Sequence of chain 1.B:
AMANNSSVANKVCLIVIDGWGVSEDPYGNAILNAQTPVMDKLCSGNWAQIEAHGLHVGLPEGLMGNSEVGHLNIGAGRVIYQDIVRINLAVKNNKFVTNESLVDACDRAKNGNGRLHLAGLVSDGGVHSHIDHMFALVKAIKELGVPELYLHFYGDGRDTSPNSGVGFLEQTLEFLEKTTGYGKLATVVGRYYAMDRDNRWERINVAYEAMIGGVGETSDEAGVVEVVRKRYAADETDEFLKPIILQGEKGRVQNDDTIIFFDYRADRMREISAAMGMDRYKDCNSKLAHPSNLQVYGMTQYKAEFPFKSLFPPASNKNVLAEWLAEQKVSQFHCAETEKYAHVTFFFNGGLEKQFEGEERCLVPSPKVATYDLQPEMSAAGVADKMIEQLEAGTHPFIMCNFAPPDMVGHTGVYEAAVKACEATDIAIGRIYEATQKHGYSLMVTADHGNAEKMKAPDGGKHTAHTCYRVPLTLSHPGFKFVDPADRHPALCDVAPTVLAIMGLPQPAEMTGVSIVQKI

Binding-site contacts:
Ligand atom C contacts residue HIS467 of chain 1.B at 3.4 Å.
Ligand atom OD1 contacts residue ARG271 of chain 1.B at 3.5 Å (salt-bridge).
Ligand atom OG1 contacts residue GLU69 of chain 1.B at 2.7 Å (salt-bridge).
Ligand atom CE2 contacts residue ARG266 of chain 1.B at 3.5 Å.
Ligand atom OH contacts residue GLY352 of chain 1.B at 3.5 Å.
Ligand atom O contacts residue HIS412 of chain 1.B at 3.0 Å.
Ligand atom O contacts residue GLN83 of chain 1.B at 3.3 Å (h-bond).
Ligand atom N contacts residue GLU69 of chain 1.B at 3.0 Å (salt-bridge).
Ligand atom CB contacts residue ASN318 of chain 1.B at 3.5 Å.
Ligand atom CA contacts residue GLU69 of chain 1.B at 3.1 Å.
Ligand atom CB contacts residue GLU69 of chain 1.B at 3.3 Å.
Ligand atom OH contacts residue THR301 of chain 1.B at 3.3 Å.
Ligand atom CE2 contacts residue GLN302 of chain 1.B at 3.4 Å.
Ligand atom O contacts residue ASN67 of chain 1.B at 3.0 Å (h-bond).
Ligand atom SG contacts residue ASP408 of chain 1.B at 3.5 Å (salt-bridge).
Ligand atom CG contacts residue GLY351 of chain 1.B at 3.5 Å.
Ligand atom CZ contacts residue ASP84 of chain 1.B at 3.5 Å.
Ligand atom O contacts residue ASN67 of chain 1.B at 3.6 Å (h-bond).
Ligand atom N contacts residue HIS467 of chain 1.B at 3.4 Å.
Ligand atom CD2 contacts residue ARG266 of chain 1.B at 3.5 Å.
Ligand atom O contacts residue PHE347 of chain 1.B at 3.5 Å.
Ligand atom OD2 contacts residue ARG271 of chain 1.B at 3.3 Å (salt-bridge).
Ligand atom O contacts residue HIS467 of chain 1.B at 3.2 Å (h-bond).
Ligand atom CG contacts residue GLN83 of chain 1.B at 3.6 Å.
Ligand atom O contacts residue VAL70 of chain 1.B at 3.1 Å.
Ligand atom OH contacts residue TYR265 of chain 1.B at 3.6 Å (h-bond).
Ligand atom CE1 contacts residue ASP84 of chain 1.B at 3.5 Å.
Ligand atom C contacts residue GLU69 of chain 1.B at 3.5 Å.
Ligand atom OH contacts residue ASP84 of chain 1.B at 2.6 Å (salt-bridge).
Ligand atom O contacts residue GLN83 of chain 1.B at 3.4 Å (h-bond).
Ligand atom SG contacts residue HIS412 of chain 1.B at 3.5 Å (h-bond).
Ligand atom CB contacts residue HIS412 of chain 1.B at 3.3 Å.
Ligand atom OH contacts residue GLU69 of chain 1.B at 3.5 Å.
Ligand atom CG2 contacts residue GLU69 of chain 1.B at 2.9 Å.
Ligand atom O contacts residue ASP84 of chain 1.B at 3.0 Å (salt-bridge).
Ligand atom O contacts residue LEU64 of chain 1.B at 3.4 Å.
Ligand atom CG contacts residue ARG271 of chain 1.B at 3.5 Å.
Ligand atom CG contacts residue ASN318 of chain 1.B at 3.4 Å.
Ligand atom CB contacts residue ZN1 of chain 1.P at 3.2 Å.
Ligand atom SG contacts residue ZN1 of chain 1.P at 2.4 Å.

The protein below binds the small molecule below.
Small molecule (SMILES): CC(C)C[C@H](NC(=O)[C@H](Cc1ccc(O)cc1)NC(=O)[C@@H]1CSCC(=O)N[C@H](Cc2ccc(O)cc2)C(=O)N[C@@H](CC(=O)O)C(=O)N[C@@H](Cc2ccc(O)cc2)C(=O)N2CCC[C@H]2C(=O)NCC(=O)N[C@@H](CC(=O)O)C(=O)N[C@@H](Cc2ccccc2)C(=O)N1)C(=O)N[C@@H](Cc1ccc(O)cc1)C(=O)NCC(=O)N[C@H](C(=O)N[C@@H](CS)C(N)=O)[C@@H](C)O